Sequence of chain 1.B:
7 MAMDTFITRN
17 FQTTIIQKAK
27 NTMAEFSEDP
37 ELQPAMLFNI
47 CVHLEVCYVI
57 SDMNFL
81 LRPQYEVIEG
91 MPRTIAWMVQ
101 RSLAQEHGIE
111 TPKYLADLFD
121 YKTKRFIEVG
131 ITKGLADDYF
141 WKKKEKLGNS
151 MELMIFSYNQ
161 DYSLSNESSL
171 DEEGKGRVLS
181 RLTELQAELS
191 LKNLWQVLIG

Binding-site contacts:
Ligand atom C1 contacts residue HIS49 of chain 1.B at 3.7 Å.
Ligand atom C5 contacts residue MN1 of chain 1.H at 3.2 Å.
Ligand atom C4 contacts residue MN1 of chain 1.H at 3.6 Å.
Ligand atom C16 contacts residue ILE46 of chain 1.B at 3.8 Å (hydrophobic).
Ligand atom C1 contacts residue MN1 of chain 1.G at 2.9 Å.
Ligand atom C19 contacts residue HIS49 of chain 1.B at 3.6 Å.
Ligand atom C6 contacts residue GLU89 of chain 1.B at 3.7 Å.
Ligand atom C10 contacts residue ARG93 of chain 1.B at 3.3 Å.
Ligand atom C6 contacts residue MN1 of chain 1.H at 3.1 Å.
Ligand atom C1 contacts residue LYS143 of chain 1.B at 3.4 Å.
Ligand atom O1 contacts residue VAL129 of chain 1.B at 3.0 Å (h-bond).
Ligand atom O3 contacts residue MN1 of chain 1.H at 2.1 Å.
Ligand atom C22 contacts residue PHE32 of chain 1.B at 3.5 Å (hydrophobic).
Ligand atom O2 contacts residue MN1 of chain 1.H at 2.2 Å.
Ligand atom C22 contacts residue THR28 of chain 1.B at 3.7 Å.
Ligand atom C18 contacts residue ASN45 of chain 1.B at 3.5 Å.
Ligand atom O1 contacts residue MN1 of chain 1.G at 2.2 Å.
Ligand atom C15 contacts residue ILE46 of chain 1.B at 3.7 Å (hydrophobic).
Ligand atom C1 contacts residue GLU128 of chain 1.B at 3.5 Å.
Ligand atom O3 contacts residue GLU89 of chain 1.B at 3.0 Å (salt-bridge).
Ligand atom C5 contacts residue MN1 of chain 1.G at 3.0 Å.
Ligand atom C21 contacts residue THR28 of chain 1.B at 3.7 Å.
Ligand atom C24 contacts residue MET42 of chain 1.B at 3.7 Å (hydrophobic).
Ligand atom C9 contacts residue ARG93 of chain 1.B at 3.6 Å.
Ligand atom O1 contacts residue HIS49 of chain 1.B at 3.1 Å (h-bond).
Ligand atom F2 contacts residue MET42 of chain 1.B at 3.7 Å.
Ligand atom O2 contacts residue GLU89 of chain 1.B at 3.3 Å (salt-bridge).
Ligand atom C21 contacts residue ILE46 of chain 1.B at 3.7 Å (hydrophobic).
Ligand atom F2 contacts residue PHE32 of chain 1.B at 3.1 Å.
Ligand atom O2 contacts residue ASP117 of chain 1.B at 3.1 Å (salt-bridge).
Ligand atom O2 contacts residue HIS49 of chain 1.B at 3.4 Å (h-bond).
Ligand atom F2 contacts residue GLU34 of chain 1.B at 3.1 Å.
Ligand atom F1 contacts residue MET42 of chain 1.B at 3.0 Å.
Ligand atom O1 contacts residue GLU128 of chain 1.B at 2.9 Å (salt-bridge).
Ligand atom O2 contacts residue MN1 of chain 1.G at 2.2 Å.
Ligand atom C2 contacts residue TYR139 of chain 1.B at 3.6 Å (hydrophobic).
Ligand atom O1 contacts residue LYS143 of chain 1.B at 3.0 Å (salt-bridge).
Ligand atom O2 contacts residue GLU128 of chain 1.B at 3.0 Å (salt-bridge).
Ligand atom C17 contacts residue ILE46 of chain 1.B at 3.8 Å (hydrophobic).
Ligand atom C5 contacts residue GLU128 of chain 1.B at 3.6 Å.

The protein below binds the small molecule below.
Small molecule (SMILES): O=C1c2c(O)c(=O)ccn2N([C@@H]2c3ccccc3SCc3c2ccc(F)c3F)[C@@H]2COCCN12